Sequence of chain 1.B:
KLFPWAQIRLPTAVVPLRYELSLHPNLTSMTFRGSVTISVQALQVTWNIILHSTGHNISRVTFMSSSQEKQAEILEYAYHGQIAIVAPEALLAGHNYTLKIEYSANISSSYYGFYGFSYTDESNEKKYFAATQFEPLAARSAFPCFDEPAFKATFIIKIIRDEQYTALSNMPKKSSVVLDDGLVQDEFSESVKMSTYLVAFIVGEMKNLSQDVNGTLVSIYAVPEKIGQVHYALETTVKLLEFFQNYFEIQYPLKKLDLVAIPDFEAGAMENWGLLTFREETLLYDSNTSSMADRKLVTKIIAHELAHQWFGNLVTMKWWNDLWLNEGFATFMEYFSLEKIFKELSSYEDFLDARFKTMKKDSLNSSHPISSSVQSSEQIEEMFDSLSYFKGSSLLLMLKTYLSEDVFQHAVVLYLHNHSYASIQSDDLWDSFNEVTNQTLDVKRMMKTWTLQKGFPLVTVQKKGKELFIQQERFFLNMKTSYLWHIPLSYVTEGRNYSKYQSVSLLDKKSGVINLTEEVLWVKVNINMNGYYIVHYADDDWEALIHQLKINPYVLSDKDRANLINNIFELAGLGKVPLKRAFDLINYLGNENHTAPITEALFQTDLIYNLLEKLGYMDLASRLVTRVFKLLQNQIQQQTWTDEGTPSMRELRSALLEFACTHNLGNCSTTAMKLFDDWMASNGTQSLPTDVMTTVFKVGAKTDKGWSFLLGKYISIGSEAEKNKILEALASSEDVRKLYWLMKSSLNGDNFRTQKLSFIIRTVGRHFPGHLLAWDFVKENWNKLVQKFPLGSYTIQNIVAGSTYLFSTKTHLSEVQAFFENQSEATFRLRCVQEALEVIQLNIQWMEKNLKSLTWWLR

The small molecule below binds the protein below.
Small molecule (SMILES): O=S(=O)(Nc1cccc(-c2nnn[nH]2)c1)c1cc(Br)c(Cl)s1

Binding-site contacts:
Ligand atom C13 contacts residue MLT1 of chain 1.JA at 4.1 Å.
Ligand atom CL20 contacts residue PHE396 of chain 1.B at 3.9 Å.
Ligand atom S02 contacts residue MLT1 of chain 1.JA at 3.8 Å.
Ligand atom N10 contacts residue PHE396 of chain 1.B at 3.6 Å.
Ligand atom CL20 contacts residue TYR395 of chain 1.B at 3.9 Å.
Ligand atom C17 contacts residue TYR807 of chain 1.B at 4.2 Å (hydrophobic).
Ligand atom BR18 contacts residue TYR807 of chain 1.B at 3.8 Å.
Ligand atom C13 contacts residue HIS310 of chain 1.B at 3.3 Å.
Ligand atom C17 contacts residue MLT1 of chain 1.JA at 4.2 Å.
Ligand atom C15 contacts residue MLT1 of chain 1.JA at 4.0 Å.
Ligand atom N03 contacts residue MLT1 of chain 1.JA at 3.1 Å (h-bond).
Ligand atom C17 contacts residue TYR395 of chain 1.B at 4.1 Å (hydrophobic).
Ligand atom N09 contacts residue LYS306 of chain 1.B at 3.3 Å.
Ligand atom CL20 contacts residue TYR807 of chain 1.B at 4.1 Å.
Ligand atom N11 contacts residue PHE396 of chain 1.B at 4.0 Å.
Ligand atom C07 contacts residue GLU340 of chain 1.B at 4.1 Å.
Ligand atom N08 contacts residue GLU340 of chain 1.B at 2.9 Å (salt-bridge).
Ligand atom C14 contacts residue ILE307 of chain 1.B at 4.1 Å (hydrophobic).
Ligand atom C16 contacts residue MLT1 of chain 1.JA at 3.1 Å.
Ligand atom O22 contacts residue GLY274 of chain 1.B at 3.6 Å (h-bond).
Ligand atom N08 contacts residue LYS306 of chain 1.B at 3.7 Å.
Ligand atom C19 contacts residue TYR807 of chain 1.B at 4.1 Å (hydrophobic).
Ligand atom N09 contacts residue GLU340 of chain 1.B at 3.6 Å (salt-bridge).
Ligand atom C04 contacts residue ILE307 of chain 1.B at 3.8 Å (hydrophobic).
Ligand atom N08 contacts residue TYR341 of chain 1.B at 3.8 Å.
Ligand atom C12 contacts residue ILE307 of chain 1.B at 4.1 Å (hydrophobic).
Ligand atom C12 contacts residue GLU340 of chain 1.B at 3.9 Å.
Ligand atom BR18 contacts residue TYR395 of chain 1.B at 3.5 Å.
Ligand atom BR18 contacts residue PHE390 of chain 1.B at 3.5 Å.
Ligand atom C06 contacts residue ILE307 of chain 1.B at 3.8 Å (hydrophobic).
Ligand atom N10 contacts residue TYR341 of chain 1.B at 3.7 Å.
Ligand atom C04 contacts residue MLT1 of chain 1.JA at 3.9 Å.
Ligand atom C14 contacts residue MLT1 of chain 1.JA at 3.7 Å.
Ligand atom C05 contacts residue ILE307 of chain 1.B at 3.6 Å (hydrophobic).
Ligand atom N09 contacts residue TYR341 of chain 1.B at 2.8 Å (h-bond).
Ligand atom N10 contacts residue LYS306 of chain 1.B at 3.6 Å (salt-bridge).
Ligand atom O22 contacts residue MLT1 of chain 1.JA at 3.5 Å (h-bond).
Ligand atom N03 contacts residue GLY274 of chain 1.B at 3.9 Å.
Ligand atom C12 contacts residue HIS310 of chain 1.B at 3.3 Å.
Ligand atom N09 contacts residue PHE396 of chain 1.B at 3.8 Å.